A protein and the small-molecule ligand that binds it are described below.
Small molecule (SMILES): CCCCCCCCCC(=O)N[C@H]1CCOC1=O

Binding-site contacts:
Ligand atom C1 contacts residue VAL72 of chain 1.C at 3.8 Å (hydrophobic).
Ligand atom C13 contacts residue MET132 of chain 1.C at 3.3 Å (hydrophobic).
Ligand atom N contacts residue ILE96 of chain 1.C at 3.8 Å.
Ligand atom O3 contacts residue MET132 of chain 1.C at 3.8 Å.
Ligand atom C7 contacts residue ILE150 of chain 1.C at 3.7 Å (hydrophobic).
Ligand atom C12 contacts residue TRP108 of chain 1.C at 3.9 Å (hydrophobic).
Ligand atom O2 contacts residue TRP81 of chain 1.C at 3.5 Å.
Ligand atom C13 contacts residue TRP108 of chain 1.C at 3.8 Å (hydrophobic).
Ligand atom C3 contacts residue TYR85 of chain 1.C at 3.7 Å (hydrophobic).
Ligand atom O2 contacts residue PHE123 of chain 1.C at 3.7 Å.
Ligand atom C9 contacts residue ASP94 of chain 1.C at 3.7 Å.
Ligand atom C8 contacts residue MET97 of chain 1.C at 3.4 Å (hydrophobic).
Ligand atom C6 contacts residue TYR85 of chain 1.C at 3.9 Å (hydrophobic).
Ligand atom O2 contacts residue MET132 of chain 1.C at 3.6 Å.
Ligand atom C10 contacts residue TYR77 of chain 1.C at 3.8 Å (hydrophobic).
Ligand atom C9 contacts residue SER152 of chain 1.C at 3.7 Å.
Ligand atom O1 contacts residue TYR77 of chain 1.C at 2.7 Å (h-bond).
Ligand atom O3 contacts residue TRP81 of chain 1.C at 3.0 Å (h-bond).
Ligand atom C9 contacts residue ILE96 of chain 1.C at 3.1 Å (hydrophobic).
Ligand atom C11 contacts residue TRP108 of chain 1.C at 3.7 Å (hydrophobic).
Ligand atom C10 contacts residue SER152 of chain 1.C at 3.6 Å.
Ligand atom C8 contacts residue ASP94 of chain 1.C at 3.8 Å.
Ligand atom C13 contacts residue ALA127 of chain 1.C at 3.8 Å (hydrophobic).
Ligand atom O1 contacts residue SER152 of chain 1.C at 2.9 Å (h-bond).
Ligand atom C13 contacts residue PHE123 of chain 1.C at 3.7 Å (hydrophobic).
Ligand atom O1 contacts residue TRP108 of chain 1.C at 3.6 Å.
Ligand atom C11 contacts residue ASP94 of chain 1.C at 3.7 Å.
Ligand atom C14 contacts residue TRP81 of chain 1.C at 3.7 Å (hydrophobic).
Ligand atom C1 contacts residue MET69 of chain 1.C at 3.9 Å (hydrophobic).
Ligand atom O3 contacts residue TYR77 of chain 1.C at 3.4 Å.
Ligand atom C12 contacts residue PHE112 of chain 1.C at 3.7 Å (hydrophobic).
Ligand atom C10 contacts residue ASP94 of chain 1.C at 3.7 Å.
Ligand atom C13 contacts residue PHE112 of chain 1.C at 3.7 Å (hydrophobic).
Ligand atom C12 contacts residue ILE96 of chain 1.C at 3.7 Å (hydrophobic).
Ligand atom C2 contacts residue LEU82 of chain 1.C at 3.8 Å (hydrophobic).
Ligand atom C8 contacts residue ILE150 of chain 1.C at 3.6 Å (hydrophobic).
Ligand atom N contacts residue ASP94 of chain 1.C at 2.8 Å (salt-bridge).
Ligand atom C14 contacts residue MET132 of chain 1.C at 3.9 Å (hydrophobic).
Ligand atom C10 contacts residue ILE96 of chain 1.C at 3.7 Å (hydrophobic).
Ligand atom C12 contacts residue ASP94 of chain 1.C at 3.7 Å.

Sequence of chain 1.C:
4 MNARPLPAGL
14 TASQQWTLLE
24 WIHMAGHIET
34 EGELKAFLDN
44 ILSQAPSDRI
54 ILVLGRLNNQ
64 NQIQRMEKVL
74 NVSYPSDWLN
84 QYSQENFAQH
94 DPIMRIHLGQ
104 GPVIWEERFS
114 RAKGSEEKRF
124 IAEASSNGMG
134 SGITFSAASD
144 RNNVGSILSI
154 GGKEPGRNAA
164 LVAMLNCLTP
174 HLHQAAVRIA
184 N